Binding-site contacts:
Ligand atom C13 contacts residue LEU159 of chain 1.A at 3.6 Å (hydrophobic).
Ligand atom C21 contacts residue PRO110 of chain 1.A at 3.6 Å (hydrophobic).
Ligand atom O6 contacts residue LYS60 of chain 1.A at 2.4 Å (salt-bridge).
Ligand atom O24 contacts residue ILE37 of chain 1.A at 3.6 Å.
Ligand atom C7 contacts residue LYS60 of chain 1.A at 3.7 Å.
Ligand atom O15 contacts residue GLU107 of chain 1.A at 3.4 Å (salt-bridge).
Ligand atom C3 contacts residue ASP170 of chain 1.A at 3.2 Å.
Ligand atom N16 contacts residue CYS109 of chain 1.A at 3.6 Å (h-bond).
Ligand atom C5 contacts residue ASP170 of chain 1.A at 3.5 Å.
Ligand atom C22 contacts residue CYS109 of chain 1.A at 3.4 Å (hydrophobic).
Ligand atom C3 contacts residue ILE169 of chain 1.A at 3.6 Å (hydrophobic).
Ligand atom C5 contacts residue LYS60 of chain 1.A at 3.5 Å.
Ligand atom C22 contacts residue TYR108 of chain 1.A at 3.7 Å (hydrophobic).
Ligand atom C4 contacts residue GLU77 of chain 1.A at 3.5 Å.
Ligand atom O15 contacts residue TYR108 of chain 1.A at 3.4 Å.
Ligand atom O2 contacts residue ASP170 of chain 1.A at 3.6 Å (salt-bridge).
Ligand atom C12 contacts residue ALA58 of chain 1.A at 3.6 Å (hydrophobic).
Ligand atom C5 contacts residue GLU77 of chain 1.A at 3.6 Å.
Ligand atom C4 contacts residue ASP170 of chain 1.A at 3.1 Å.
Ligand atom C33 contacts residue ILE169 of chain 1.A at 3.2 Å (hydrophobic).
Ligand atom C21 contacts residue TYR108 of chain 1.A at 3.2 Å (hydrophobic).
Ligand atom C1 contacts residue LEU81 of chain 1.A at 3.5 Å (hydrophobic).
Ligand atom C12 contacts residue GLU107 of chain 1.A at 3.6 Å.
Ligand atom O6 contacts residue ASP170 of chain 1.A at 3.6 Å.
Ligand atom C1 contacts residue ASP170 of chain 1.A at 3.7 Å.
Ligand atom O2 contacts residue CYS90 of chain 1.A at 3.4 Å.
Ligand atom C17 contacts residue ILE37 of chain 1.A at 3.2 Å (hydrophobic).
Ligand atom C23 contacts residue LEU159 of chain 1.A at 3.4 Å (hydrophobic).
Ligand atom O2 contacts residue LEU106 of chain 1.A at 3.5 Å.
Ligand atom O6 contacts residue GLU77 of chain 1.A at 2.9 Å (salt-bridge).
Ligand atom O15 contacts residue ALA58 of chain 1.A at 3.5 Å.
Ligand atom N16 contacts residue ILE37 of chain 1.A at 3.3 Å.
Ligand atom O15 contacts residue CYS109 of chain 1.A at 2.7 Å (h-bond).
Ligand atom C14 contacts residue CYS109 of chain 1.A at 3.7 Å (hydrophobic).
Ligand atom C18 contacts residue ILE37 of chain 1.A at 3.1 Å (hydrophobic).
Ligand atom O2 contacts residue ILE169 of chain 1.A at 3.6 Å.
Ligand atom C17 contacts residue CYS109 of chain 1.A at 3.3 Å (hydrophobic).
Ligand atom C3 contacts residue LEU106 of chain 1.A at 3.6 Å (hydrophobic).
Ligand atom C8 contacts residue LEU106 of chain 1.A at 3.6 Å (hydrophobic).
Ligand atom C33 contacts residue LEU106 of chain 1.A at 3.4 Å (hydrophobic).

Sequence of chain 1.A:
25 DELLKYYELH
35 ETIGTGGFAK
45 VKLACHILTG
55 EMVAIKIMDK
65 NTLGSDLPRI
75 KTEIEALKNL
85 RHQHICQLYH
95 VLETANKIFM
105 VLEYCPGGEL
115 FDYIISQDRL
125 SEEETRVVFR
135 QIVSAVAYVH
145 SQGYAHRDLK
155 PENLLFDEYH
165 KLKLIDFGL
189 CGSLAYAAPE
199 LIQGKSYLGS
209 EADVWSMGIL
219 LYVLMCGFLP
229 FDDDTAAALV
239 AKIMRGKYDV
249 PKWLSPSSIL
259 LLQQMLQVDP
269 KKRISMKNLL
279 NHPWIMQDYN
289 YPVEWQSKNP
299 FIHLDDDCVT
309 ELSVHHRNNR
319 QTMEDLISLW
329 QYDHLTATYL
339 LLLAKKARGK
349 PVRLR

A protein and the small-molecule ligand that binds it are described below.
Small molecule (SMILES): COc1cc(O)cc(Nc2ccc(C(=O)Nc3ccccc3)c(OCCC[NH3+])c2)c1